Binding-site contacts:
Ligand atom O1B contacts residue ARG52 of chain 1.B at 3.2 Å (salt-bridge).
Ligand atom C2 contacts residue TYR33 of chain 1.B at 3.8 Å (hydrophobic).
Ligand atom C1 contacts residue TYR33 of chain 1.B at 3.6 Å (hydrophobic).
Ligand atom O5 contacts residue GLY104 of chain 1.B at 3.8 Å.
Ligand atom C1 contacts residue LYS56 of chain 1.B at 3.6 Å.
Ligand atom O8 contacts residue TYR33 of chain 1.B at 3.4 Å (h-bond).
Ligand atom O1B contacts residue LYS56 of chain 1.B at 2.6 Å (salt-bridge).
Ligand atom C2 contacts residue LYS56 of chain 1.B at 3.8 Å.
Ligand atom O4 contacts residue ARG101 of chain 1.A at 2.8 Å (salt-bridge).
Ligand atom O1A contacts residue TYR33 of chain 1.B at 2.6 Å (h-bond).
Ligand atom C5 contacts residue HIS102 of chain 1.B at 3.7 Å.
Ligand atom C3 contacts residue ARG33 of chain 1.A at 3.9 Å.
Ligand atom O5 contacts residue HIS102 of chain 1.B at 2.8 Å (h-bond).
Ligand atom O5 contacts residue ARG101 of chain 1.A at 3.4 Å (salt-bridge).
Ligand atom O4 contacts residue ARG33 of chain 1.A at 3.6 Å.
Ligand atom C7 contacts residue LYS56 of chain 1.B at 3.7 Å.
Ligand atom O5 contacts residue TYR98 of chain 1.A at 3.8 Å.
Ligand atom O1A contacts residue ARG52 of chain 1.B at 2.7 Å (salt-bridge).
Ligand atom O7 contacts residue LYS56 of chain 1.B at 2.9 Å (salt-bridge).
Ligand atom C7 contacts residue TYR98 of chain 1.A at 3.8 Å (hydrophobic).
Ligand atom C3 contacts residue ARG101 of chain 1.A at 3.8 Å.
Ligand atom O6 contacts residue LYS56 of chain 1.B at 2.9 Å (salt-bridge).
Ligand atom C4 contacts residue HIS102 of chain 1.B at 3.8 Å.
Ligand atom C4 contacts residue GLU107 of chain 1.B at 3.2 Å.
Ligand atom C11 contacts residue ARG33 of chain 1.A at 3.1 Å.
Ligand atom C4 contacts residue ARG33 of chain 1.A at 3.1 Å.
Ligand atom O4 contacts residue HIS102 of chain 1.B at 3.7 Å.
Ligand atom C5 contacts residue GLU107 of chain 1.B at 3.5 Å.
Ligand atom O7 contacts residue ASN31 of chain 1.A at 3.6 Å (h-bond).
Ligand atom O4 contacts residue GLY104 of chain 1.B at 3.0 Å (h-bond).
Ligand atom O5 contacts residue SER97 of chain 1.A at 2.7 Å (h-bond).
Ligand atom O4 contacts residue GLU107 of chain 1.B at 2.6 Å (salt-bridge).
Ligand atom C3 contacts residue GLY104 of chain 1.B at 3.7 Å.
Ligand atom O4 contacts residue HIS102 of chain 1.B at 3.2 Å (h-bond).
Ligand atom C3 contacts residue TYR33 of chain 1.B at 3.8 Å (hydrophobic).
Ligand atom O2 contacts residue ARG33 of chain 1.A at 3.5 Å (salt-bridge).
Ligand atom C1 contacts residue ARG52 of chain 1.B at 3.6 Å.
Ligand atom O7 contacts residue TYR38 of chain 1.A at 3.3 Å.
Ligand atom C5 contacts residue SER97 of chain 1.A at 3.6 Å.
Ligand atom O7 contacts residue TYR33 of chain 1.B at 3.1 Å (h-bond).

Sequence of chain 1.A:
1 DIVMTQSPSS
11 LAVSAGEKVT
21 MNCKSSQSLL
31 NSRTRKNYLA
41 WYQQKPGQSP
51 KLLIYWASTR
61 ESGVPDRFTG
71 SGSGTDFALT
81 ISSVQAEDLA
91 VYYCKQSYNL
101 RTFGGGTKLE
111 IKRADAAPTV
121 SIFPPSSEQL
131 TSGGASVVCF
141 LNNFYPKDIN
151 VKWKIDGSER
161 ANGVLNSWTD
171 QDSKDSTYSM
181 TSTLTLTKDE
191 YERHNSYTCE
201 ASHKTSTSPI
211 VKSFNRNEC

A small-molecule ligand and the protein it binds are described below.
Small molecule (SMILES): C=CCO[C@]1(C(=O)O)C[C@@H](O)[C@@H](O)[C@@H]([C@H](O)CO[C@]2(C(=O)O)C[C@@H](O)[C@@H](O)[C@@H]([C@H](O)CO)O2)O1

Sequence of chain 1.B:
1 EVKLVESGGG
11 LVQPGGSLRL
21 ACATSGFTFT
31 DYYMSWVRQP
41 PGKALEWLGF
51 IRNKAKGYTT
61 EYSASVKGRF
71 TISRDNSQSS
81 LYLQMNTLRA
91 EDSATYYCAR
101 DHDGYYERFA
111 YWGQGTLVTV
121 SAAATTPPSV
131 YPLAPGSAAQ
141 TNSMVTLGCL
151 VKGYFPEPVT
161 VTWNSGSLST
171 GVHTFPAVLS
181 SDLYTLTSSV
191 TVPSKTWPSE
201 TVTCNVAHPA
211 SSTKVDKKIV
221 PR